Binding-site contacts:
Ligand atom C3 contacts residue ASN676 of chain 1.A at 3.9 Å.
Ligand atom O7 contacts residue ASN676 of chain 1.A at 3.3 Å (h-bond).
Ligand atom N2 contacts residue ASN676 of chain 1.A at 3.0 Å (h-bond).
Ligand atom C5 contacts residue ASN676 of chain 1.A at 3.8 Å.
Ligand atom C8 contacts residue ASN676 of chain 1.A at 3.8 Å.
Ligand atom O5 contacts residue ASN676 of chain 1.A at 2.4 Å (h-bond).
Ligand atom C4 contacts residue ASN676 of chain 1.A at 4.3 Å.
Ligand atom C7 contacts residue ASN676 of chain 1.A at 3.3 Å.
Ligand atom C1 contacts residue ASN676 of chain 1.A at 1.5 Å.
Ligand atom C8 contacts residue VAL675 of chain 1.A at 3.8 Å (hydrophobic).
Ligand atom C8 contacts residue HIS674 of chain 1.A at 3.3 Å.
Ligand atom C7 contacts residue HIS674 of chain 1.A at 4.5 Å.
Ligand atom C2 contacts residue ASN676 of chain 1.A at 2.5 Å.

Sequence of chain 1.A:
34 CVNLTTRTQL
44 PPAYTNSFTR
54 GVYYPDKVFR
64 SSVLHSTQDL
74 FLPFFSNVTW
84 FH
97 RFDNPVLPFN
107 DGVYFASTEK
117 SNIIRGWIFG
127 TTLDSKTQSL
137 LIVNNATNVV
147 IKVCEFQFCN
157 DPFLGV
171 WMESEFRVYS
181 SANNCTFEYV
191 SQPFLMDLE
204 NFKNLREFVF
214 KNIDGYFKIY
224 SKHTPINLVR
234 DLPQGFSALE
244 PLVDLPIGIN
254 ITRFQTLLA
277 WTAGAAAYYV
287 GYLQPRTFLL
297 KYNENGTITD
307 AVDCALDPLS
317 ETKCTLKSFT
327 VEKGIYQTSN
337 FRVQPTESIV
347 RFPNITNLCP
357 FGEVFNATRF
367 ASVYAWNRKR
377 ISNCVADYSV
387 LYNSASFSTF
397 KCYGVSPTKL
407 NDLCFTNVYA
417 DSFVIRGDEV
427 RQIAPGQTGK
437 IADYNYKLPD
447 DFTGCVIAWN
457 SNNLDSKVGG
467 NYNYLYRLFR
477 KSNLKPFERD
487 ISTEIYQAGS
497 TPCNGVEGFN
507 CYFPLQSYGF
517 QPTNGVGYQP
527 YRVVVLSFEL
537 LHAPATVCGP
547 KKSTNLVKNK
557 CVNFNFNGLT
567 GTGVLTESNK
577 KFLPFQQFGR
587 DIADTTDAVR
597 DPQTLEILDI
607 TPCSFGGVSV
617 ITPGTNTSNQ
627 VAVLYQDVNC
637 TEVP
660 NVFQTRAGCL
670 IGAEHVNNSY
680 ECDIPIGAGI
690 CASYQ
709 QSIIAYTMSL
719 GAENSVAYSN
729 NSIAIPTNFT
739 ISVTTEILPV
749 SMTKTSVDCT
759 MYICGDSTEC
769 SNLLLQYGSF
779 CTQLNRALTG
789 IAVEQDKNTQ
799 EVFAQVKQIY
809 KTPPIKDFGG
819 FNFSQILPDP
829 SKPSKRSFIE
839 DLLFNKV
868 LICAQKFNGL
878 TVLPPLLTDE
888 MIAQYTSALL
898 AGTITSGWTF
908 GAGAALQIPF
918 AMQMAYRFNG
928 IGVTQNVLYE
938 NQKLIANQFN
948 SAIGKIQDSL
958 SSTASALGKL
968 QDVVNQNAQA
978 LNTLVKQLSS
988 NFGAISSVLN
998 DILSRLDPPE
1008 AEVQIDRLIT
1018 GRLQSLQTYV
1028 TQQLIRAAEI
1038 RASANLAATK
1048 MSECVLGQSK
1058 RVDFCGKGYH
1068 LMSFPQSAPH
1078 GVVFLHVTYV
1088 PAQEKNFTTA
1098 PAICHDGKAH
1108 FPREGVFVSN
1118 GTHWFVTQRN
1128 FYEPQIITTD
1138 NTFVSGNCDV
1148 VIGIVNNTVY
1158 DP

The small molecule below binds the protein below.
Small molecule (SMILES): CC(=O)N[C@@H]1[C@@H](O)[C@H](O)[C@@H](CO)O[C@H]1O